Binding-site contacts:
Ligand atom C7 contacts residue GLY47 of chain 1.BA at 3.8 Å.
Ligand atom O21 contacts residue SER46 of chain 1.BA at 3.7 Å.
Ligand atom C42 contacts residue GLY47 of chain 1.BA at 3.3 Å.
Ligand atom C11 contacts residue ARG19 of chain 1.BA at 3.6 Å.
Ligand atom C43 contacts residue SER48 of chain 1.BA at 3.7 Å.
Ligand atom O21 contacts residue GLY47 of chain 1.BA at 3.0 Å (h-bond).
Ligand atom C12 contacts residue THR1 of chain 1.BA at 2.5 Å.
Ligand atom C10 contacts residue THR1 of chain 1.BA at 1.5 Å.
Ligand atom O49 contacts residue THR20 of chain 1.BA at 3.4 Å.
Ligand atom C11 contacts residue THR1 of chain 1.BA at 2.5 Å.
Ligand atom O13 contacts residue THR1 of chain 1.BA at 3.2 Å (h-bond).
Ligand atom C27 contacts residue THR21 of chain 1.BA at 3.7 Å.
Ligand atom C9 contacts residue LYS33 of chain 1.BA at 3.8 Å.
Ligand atom C11 contacts residue SER168 of chain 1.BA at 3.3 Å.
Ligand atom C1 contacts residue ARG45 of chain 1.BA at 3.5 Å.
Ligand atom C43 contacts residue GLY47 of chain 1.BA at 3.6 Å.
Ligand atom O39 contacts residue ALA49 of chain 1.BA at 3.2 Å (h-bond).
Ligand atom O37 contacts residue THR22 of chain 1.BA at 3.7 Å.
Ligand atom O49 contacts residue THR21 of chain 1.BA at 3.3 Å (h-bond).
Ligand atom N22 contacts residue GLY47 of chain 1.BA at 2.9 Å (h-bond).
Ligand atom C9 contacts residue THR1 of chain 1.BA at 1.4 Å.
Ligand atom C32 contacts residue HIS116 of chain 1.V at 3.7 Å.
Ligand atom C8 contacts residue THR1 of chain 1.BA at 2.4 Å.
Ligand atom O37 contacts residue THR21 of chain 1.BA at 3.7 Å.
Ligand atom C5 contacts residue THR20 of chain 1.BA at 3.7 Å.
Ligand atom C2 contacts residue ARG45 of chain 1.BA at 3.2 Å.
Ligand atom C4 contacts residue ALA49 of chain 1.BA at 3.7 Å (hydrophobic).
Ligand atom C41 contacts residue GLY47 of chain 1.BA at 3.7 Å.
Ligand atom C3 contacts residue ARG45 of chain 1.BA at 3.6 Å.
Ligand atom N22 contacts residue THR1 of chain 1.BA at 3.7 Å.
Ligand atom C11 contacts residue THR21 of chain 1.BA at 3.8 Å.
Ligand atom C7 contacts residue THR1 of chain 1.BA at 2.6 Å.
Ligand atom O45 contacts residue THR94 of chain 1.BA at 3.8 Å.
Ligand atom C3 contacts residue THR31 of chain 1.BA at 3.7 Å.
Ligand atom C23 contacts residue GLY47 of chain 1.BA at 3.6 Å.
Ligand atom O21 contacts residue THR1 of chain 1.BA at 2.4 Å (h-bond).
Ligand atom C24 contacts residue GLY47 of chain 1.BA at 3.4 Å.
Ligand atom N25 contacts residue THR21 of chain 1.BA at 3.2 Å (h-bond).
Ligand atom C4 contacts residue THR20 of chain 1.BA at 3.3 Å.
Ligand atom C6 contacts residue THR1 of chain 1.BA at 3.8 Å.

This protein binds this small molecule.
Small molecule (SMILES): COc1ccc(C[C@H](NC(=O)[C@H](C)NC(=O)CN2CCOCC2)C(=O)N[C@@H](Cc2ccccc2)[C@@H](O)[C@H](C)CO)cc1

Sequence of chain 1.V:
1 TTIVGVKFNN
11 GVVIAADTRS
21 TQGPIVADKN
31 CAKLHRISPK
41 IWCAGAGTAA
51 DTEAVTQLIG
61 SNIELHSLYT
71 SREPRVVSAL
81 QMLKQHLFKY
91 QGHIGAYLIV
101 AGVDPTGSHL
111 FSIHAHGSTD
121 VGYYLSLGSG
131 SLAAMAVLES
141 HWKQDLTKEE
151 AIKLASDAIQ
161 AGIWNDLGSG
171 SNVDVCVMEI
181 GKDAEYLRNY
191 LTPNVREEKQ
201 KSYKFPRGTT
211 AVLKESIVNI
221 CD

Sequence of chain 1.BA:
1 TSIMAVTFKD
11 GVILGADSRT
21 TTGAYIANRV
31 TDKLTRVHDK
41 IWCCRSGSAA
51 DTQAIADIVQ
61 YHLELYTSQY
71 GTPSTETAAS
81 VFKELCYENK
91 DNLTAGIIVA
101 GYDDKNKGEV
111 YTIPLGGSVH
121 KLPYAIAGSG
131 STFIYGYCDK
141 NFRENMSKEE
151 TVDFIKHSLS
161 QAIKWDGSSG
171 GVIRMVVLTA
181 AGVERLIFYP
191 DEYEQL